The protein below binds the small molecule below.
Small molecule (SMILES): CC(=O)N[C@H]1[C@H](O[C@H]2[C@H](O)[C@@H](NC(C)=O)CO[C@@H]2CO)O[C@H](CO)[C@@H](O[C@@H]2O[C@H](CO)[C@@H](O)[C@H](O)[C@@H]2O)[C@@H]1O

Binding-site contacts:
Ligand atom C7 contacts residue ARG162 of chain 3.D at 4.3 Å.
Ligand atom C1 contacts residue ILE164 of chain 3.D at 4.2 Å (hydrophobic).
Ligand atom O6 contacts residue THR168 of chain 3.D at 4.0 Å.
Ligand atom O7 contacts residue VAL143 of chain 3.D at 4.4 Å.
Ligand atom C4 contacts residue ASN167 of chain 3.D at 4.1 Å.
Ligand atom C5 contacts residue ASN167 of chain 3.D at 3.6 Å.
Ligand atom C1 contacts residue ASN167 of chain 3.D at 1.4 Å.
Ligand atom N2 contacts residue ILE164 of chain 3.D at 4.3 Å.
Ligand atom C8 contacts residue ARG162 of chain 3.D at 3.7 Å.
Ligand atom C8 contacts residue ILE164 of chain 3.D at 4.5 Å (hydrophobic).
Ligand atom C3 contacts residue ASN167 of chain 3.D at 3.8 Å.
Ligand atom C2 contacts residue ASN167 of chain 3.D at 2.4 Å.
Ligand atom C7 contacts residue ASN167 of chain 3.D at 3.8 Å.
Ligand atom O7 contacts residue ASN167 of chain 3.D at 4.3 Å.
Ligand atom N2 contacts residue ASN167 of chain 3.D at 2.9 Å (h-bond).
Ligand atom O5 contacts residue THR168 of chain 3.D at 4.3 Å.
Ligand atom O5 contacts residue ILE164 of chain 3.D at 4.1 Å.
Ligand atom O5 contacts residue ASN167 of chain 3.D at 2.3 Å (h-bond).
Ligand atom O7 contacts residue ILE164 of chain 3.D at 3.6 Å.
Ligand atom C7 contacts residue ILE164 of chain 3.D at 3.9 Å (hydrophobic).
Ligand atom C2 contacts residue ILE164 of chain 3.D at 4.3 Å (hydrophobic).

Sequence of chain 3.D:
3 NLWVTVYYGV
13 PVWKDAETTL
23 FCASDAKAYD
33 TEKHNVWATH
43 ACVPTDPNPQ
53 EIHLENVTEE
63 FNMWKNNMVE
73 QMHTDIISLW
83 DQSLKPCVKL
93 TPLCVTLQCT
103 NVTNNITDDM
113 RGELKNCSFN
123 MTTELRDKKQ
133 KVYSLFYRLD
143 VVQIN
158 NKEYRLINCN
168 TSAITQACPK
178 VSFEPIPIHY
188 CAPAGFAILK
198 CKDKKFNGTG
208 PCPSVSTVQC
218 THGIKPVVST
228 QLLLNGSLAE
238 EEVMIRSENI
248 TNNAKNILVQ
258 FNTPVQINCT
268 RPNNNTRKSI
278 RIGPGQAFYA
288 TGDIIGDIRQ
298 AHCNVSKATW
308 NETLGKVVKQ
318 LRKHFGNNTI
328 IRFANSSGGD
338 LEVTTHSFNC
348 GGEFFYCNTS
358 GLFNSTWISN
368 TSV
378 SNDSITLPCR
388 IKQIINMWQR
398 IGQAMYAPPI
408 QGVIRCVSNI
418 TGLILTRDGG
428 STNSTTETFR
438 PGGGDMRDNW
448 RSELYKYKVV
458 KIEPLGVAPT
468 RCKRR